Binding-site contacts:
Ligand atom OAV contacts residue ILE192 of chain 53.A at 3.1 Å.
Ligand atom CAA contacts residue SER180 of chain 53.A at 3.6 Å.
Ligand atom CAL contacts residue MET130 of chain 53.A at 3.2 Å (hydrophobic).
Ligand atom CAH contacts residue TYR110 of chain 53.A at 3.6 Å (hydrophobic).
Ligand atom CAL contacts residue VAL194 of chain 53.A at 3.8 Å (hydrophobic).
Ligand atom CAE contacts residue SER204 of chain 53.A at 3.4 Å.
Ligand atom CAX contacts residue TYR110 of chain 53.A at 3.6 Å (hydrophobic).
Ligand atom OAC contacts residue THR109 of chain 53.A at 3.8 Å.
Ligand atom CAZ contacts residue VAL194 of chain 53.A at 3.9 Å (hydrophobic).
Ligand atom CAA contacts residue PRO179 of chain 53.A at 3.3 Å (hydrophobic).
Ligand atom CAD contacts residue ILE192 of chain 53.A at 3.4 Å (hydrophobic).
Ligand atom CAE contacts residue TYR110 of chain 53.A at 3.8 Å (hydrophobic).
Ligand atom CAK contacts residue TYR157 of chain 53.A at 3.6 Å (hydrophobic).
Ligand atom CAA contacts residue ILE155 of chain 53.A at 3.8 Å (hydrophobic).
Ligand atom CAS contacts residue TYR203 of chain 53.A at 3.7 Å (hydrophobic).
Ligand atom CAY contacts residue VAL194 of chain 53.A at 3.8 Å (hydrophobic).
Ligand atom CAX contacts residue PHE236 of chain 53.A at 3.3 Å (hydrophobic).
Ligand atom NBC contacts residue PHE236 of chain 53.A at 3.7 Å.
Ligand atom CAM contacts residue TYR157 of chain 53.A at 3.8 Å (hydrophobic).
Ligand atom NAT contacts residue ILE192 of chain 53.A at 3.8 Å.
Ligand atom CAQ contacts residue PHE236 of chain 53.A at 3.5 Å (hydrophobic).
Ligand atom NAU contacts residue LYS111 of chain 53.A at 3.5 Å (salt-bridge).
Ligand atom CAJ contacts residue LEU132 of chain 53.A at 3.3 Å (hydrophobic).
Ligand atom CAB contacts residue TYR203 of chain 53.A at 3.6 Å (hydrophobic).
Ligand atom NBD contacts residue TYR110 of chain 53.A at 3.4 Å.
Ligand atom OAC contacts residue TYR110 of chain 53.A at 3.6 Å.
Ligand atom NBD contacts residue PHE236 of chain 53.A at 3.6 Å.
Ligand atom OAC contacts residue PHE236 of chain 53.A at 3.5 Å.
Ligand atom CAF contacts residue LYS111 of chain 53.A at 3.6 Å.
Ligand atom NAT contacts residue TYR157 of chain 53.A at 3.4 Å.
Ligand atom CAR contacts residue TYR203 of chain 53.A at 3.7 Å (hydrophobic).
Ligand atom CBB contacts residue MET130 of chain 53.A at 3.7 Å (hydrophobic).
Ligand atom CAN contacts residue ILE108 of chain 53.A at 3.7 Å (hydrophobic).
Ligand atom CAI contacts residue TYR157 of chain 53.A at 3.6 Å (hydrophobic).
Ligand atom CAG contacts residue TYR110 of chain 53.A at 3.7 Å (hydrophobic).
Ligand atom CAO contacts residue PHE236 of chain 53.A at 3.7 Å (hydrophobic).
Ligand atom CBA contacts residue TYR110 of chain 53.A at 3.4 Å (hydrophobic).
Ligand atom CAL contacts residue LEU132 of chain 53.A at 3.9 Å (hydrophobic).
Ligand atom CAJ contacts residue VAL194 of chain 53.A at 3.6 Å (hydrophobic).
Ligand atom CAA contacts residue ILE181 of chain 53.A at 3.8 Å (hydrophobic).

Sequence of chain 53.C:
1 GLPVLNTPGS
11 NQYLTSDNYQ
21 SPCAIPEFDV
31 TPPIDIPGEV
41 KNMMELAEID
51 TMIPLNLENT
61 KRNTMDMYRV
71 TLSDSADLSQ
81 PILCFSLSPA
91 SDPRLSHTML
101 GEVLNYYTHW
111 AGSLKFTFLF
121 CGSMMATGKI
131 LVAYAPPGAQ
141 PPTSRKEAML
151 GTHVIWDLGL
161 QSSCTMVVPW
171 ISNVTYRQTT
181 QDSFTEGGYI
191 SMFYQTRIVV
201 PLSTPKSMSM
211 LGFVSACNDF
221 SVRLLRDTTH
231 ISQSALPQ

Sequence of chain 53.A:
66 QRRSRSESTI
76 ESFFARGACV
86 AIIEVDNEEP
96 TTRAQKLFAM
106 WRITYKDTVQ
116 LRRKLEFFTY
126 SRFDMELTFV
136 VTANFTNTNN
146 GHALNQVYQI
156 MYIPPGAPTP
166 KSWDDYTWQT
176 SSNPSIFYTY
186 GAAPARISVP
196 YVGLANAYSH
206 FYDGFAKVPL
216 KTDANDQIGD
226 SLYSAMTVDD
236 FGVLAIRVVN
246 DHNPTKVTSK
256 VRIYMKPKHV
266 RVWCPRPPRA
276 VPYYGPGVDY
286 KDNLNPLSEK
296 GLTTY

This protein binds this small molecule.
Small molecule (SMILES): CCO/N=C/c1ccc(OCC[C@@H](C)CCN2CCN(c3ccncc3)C2=O)cc1